Sequence of chain 2.E:
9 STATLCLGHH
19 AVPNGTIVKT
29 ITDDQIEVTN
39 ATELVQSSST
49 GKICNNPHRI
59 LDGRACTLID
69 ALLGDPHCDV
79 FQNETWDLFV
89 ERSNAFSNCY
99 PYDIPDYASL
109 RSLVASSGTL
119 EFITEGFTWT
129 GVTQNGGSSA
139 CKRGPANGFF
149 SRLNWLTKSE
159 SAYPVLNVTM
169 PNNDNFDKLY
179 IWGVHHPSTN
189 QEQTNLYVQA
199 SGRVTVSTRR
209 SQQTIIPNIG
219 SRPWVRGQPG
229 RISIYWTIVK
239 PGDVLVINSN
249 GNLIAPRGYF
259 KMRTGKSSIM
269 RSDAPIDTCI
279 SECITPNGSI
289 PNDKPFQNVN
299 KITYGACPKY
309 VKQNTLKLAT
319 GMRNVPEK

Sequence of chain 2.F:
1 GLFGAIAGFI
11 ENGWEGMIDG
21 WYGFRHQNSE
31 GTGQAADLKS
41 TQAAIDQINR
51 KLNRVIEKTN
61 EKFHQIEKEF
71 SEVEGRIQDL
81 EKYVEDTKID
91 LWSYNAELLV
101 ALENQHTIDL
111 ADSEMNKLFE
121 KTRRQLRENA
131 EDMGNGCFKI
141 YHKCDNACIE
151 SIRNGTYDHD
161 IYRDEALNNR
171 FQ

Binding-site contacts:
Ligand atom N2 contacts residue VAL297 of chain 2.E at 4.2 Å.
Ligand atom C2 contacts residue ASN285 of chain 2.E at 3.5 Å.
Ligand atom N2 contacts residue ASN285 of chain 2.E at 3.9 Å.
Ligand atom O1 contacts residue ASN298 of chain 2.E at 3.8 Å.
Ligand atom O5 contacts residue ASN285 of chain 2.E at 3.0 Å (h-bond).
Ligand atom C7 contacts residue ASN285 of chain 2.E at 3.3 Å.
Ligand atom O6 contacts residue ASN298 of chain 2.E at 3.3 Å (h-bond).
Ligand atom C8 contacts residue ASN296 of chain 2.E at 4.0 Å.
Ligand atom C5 contacts residue GLU69 of chain 2.F at 4.3 Å.
Ligand atom O1 contacts residue ASN285 of chain 2.E at 3.3 Å (h-bond).
Ligand atom O5 contacts residue ASN298 of chain 2.E at 3.7 Å.
Ligand atom O7 contacts residue ASN285 of chain 2.E at 3.1 Å (h-bond).
Ligand atom C8 contacts residue ASN285 of chain 2.E at 3.9 Å.
Ligand atom C1 contacts residue ASN285 of chain 2.E at 2.8 Å.
Ligand atom C7 contacts residue VAL297 of chain 2.E at 4.0 Å (hydrophobic).
Ligand atom O1 contacts residue VAL297 of chain 2.E at 2.9 Å (h-bond).
Ligand atom C1 contacts residue VAL297 of chain 2.E at 3.8 Å (hydrophobic).
Ligand atom C8 contacts residue VAL297 of chain 2.E at 2.8 Å (hydrophobic).
Ligand atom C6 contacts residue GLU69 of chain 2.F at 3.4 Å.
Ligand atom C5 contacts residue ASN298 of chain 2.E at 4.2 Å.
Ligand atom O6 contacts residue GLU69 of chain 2.F at 3.0 Å (salt-bridge).
Ligand atom C1 contacts residue ASN298 of chain 2.E at 4.2 Å.
Ligand atom C5 contacts residue ASN285 of chain 2.E at 4.4 Å.
Ligand atom C6 contacts residue ASN298 of chain 2.E at 4.4 Å.

The small molecule below binds the protein below.
Small molecule (SMILES): CC(=O)N[C@@H]1[C@@H](O)[C@H](O)[C@@H](CO)O[C@@H]1O